Binding-site contacts:
Ligand atom C contacts residue ARG216 of chain 21.A at 3.6 Å.
Ligand atom C contacts residue TRP154 of chain 21.A at 4.1 Å (hydrophobic).
Ligand atom N contacts residue CYS1 of chain 22.P at 1.3 Å.
Ligand atom O contacts residue ARG229 of chain 22.A at 2.9 Å (salt-bridge).
Ligand atom CA contacts residue TRP154 of chain 21.A at 4.3 Å (hydrophobic).
Ligand atom CA contacts residue LEU75 of chain 22.A at 3.7 Å (hydrophobic).
Ligand atom N contacts residue MET78 of chain 22.A at 3.8 Å.
Ligand atom O contacts residue TRP154 of chain 21.A at 4.1 Å.
Ligand atom CA contacts residue MET78 of chain 22.A at 4.0 Å (hydrophobic).
Ligand atom C contacts residue CYS1 of chain 22.P at 3.7 Å (hydrophobic).
Ligand atom OXT contacts residue ARG229 of chain 22.A at 3.1 Å (salt-bridge).
Ligand atom CA contacts residue GLN155 of chain 21.A at 4.3 Å.
Ligand atom N contacts residue TYR152 of chain 21.A at 4.2 Å.
Ligand atom OXT contacts residue CYS1 of chain 22.P at 4.0 Å.
Ligand atom C contacts residue ARG229 of chain 22.A at 3.7 Å.
Ligand atom CA contacts residue SER151 of chain 21.A at 4.0 Å.
Ligand atom O contacts residue LEU75 of chain 22.A at 3.8 Å.
Ligand atom C contacts residue LEU75 of chain 22.A at 4.2 Å (hydrophobic).
Ligand atom OXT contacts residue ASP150 of chain 21.A at 4.3 Å.
Ligand atom N contacts residue ASP150 of chain 21.A at 3.4 Å (salt-bridge).
Ligand atom O contacts residue ARG216 of chain 21.A at 2.9 Å (salt-bridge).
Ligand atom OXT contacts residue MET78 of chain 22.A at 3.5 Å (h-bond).
Ligand atom N contacts residue SER151 of chain 21.A at 3.5 Å (h-bond).
Ligand atom CA contacts residue CYS1 of chain 22.P at 2.4 Å (hydrophobic).
Ligand atom C contacts residue MET78 of chain 22.A at 3.6 Å (hydrophobic).
Ligand atom O contacts residue MET78 of chain 22.A at 3.9 Å.
Ligand atom OXT contacts residue ARG216 of chain 21.A at 3.0 Å (salt-bridge).

Sequence of chain 21.A:
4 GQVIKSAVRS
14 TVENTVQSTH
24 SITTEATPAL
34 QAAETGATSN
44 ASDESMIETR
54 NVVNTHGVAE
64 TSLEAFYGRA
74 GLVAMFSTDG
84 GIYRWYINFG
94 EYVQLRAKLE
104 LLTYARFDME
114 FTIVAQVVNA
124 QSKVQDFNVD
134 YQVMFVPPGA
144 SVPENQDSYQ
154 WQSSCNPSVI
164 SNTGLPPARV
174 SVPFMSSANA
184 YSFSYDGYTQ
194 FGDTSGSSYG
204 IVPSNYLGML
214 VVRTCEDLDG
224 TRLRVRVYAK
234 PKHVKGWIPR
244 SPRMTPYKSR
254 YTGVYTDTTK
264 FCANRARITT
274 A

A protein and the small-molecule ligand that binds it are described below.
Small molecule (SMILES): NCC(=O)O

Sequence of chain 22.A:
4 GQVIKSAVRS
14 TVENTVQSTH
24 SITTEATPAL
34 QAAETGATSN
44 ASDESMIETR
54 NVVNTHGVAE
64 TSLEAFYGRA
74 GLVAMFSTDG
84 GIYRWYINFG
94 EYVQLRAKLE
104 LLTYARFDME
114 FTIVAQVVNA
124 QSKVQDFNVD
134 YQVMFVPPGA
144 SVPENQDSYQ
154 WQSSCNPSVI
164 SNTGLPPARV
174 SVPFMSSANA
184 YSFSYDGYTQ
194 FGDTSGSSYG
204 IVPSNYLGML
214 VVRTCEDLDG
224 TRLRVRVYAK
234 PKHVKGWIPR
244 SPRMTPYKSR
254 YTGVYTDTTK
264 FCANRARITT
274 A